Sequence of chain 1.A:
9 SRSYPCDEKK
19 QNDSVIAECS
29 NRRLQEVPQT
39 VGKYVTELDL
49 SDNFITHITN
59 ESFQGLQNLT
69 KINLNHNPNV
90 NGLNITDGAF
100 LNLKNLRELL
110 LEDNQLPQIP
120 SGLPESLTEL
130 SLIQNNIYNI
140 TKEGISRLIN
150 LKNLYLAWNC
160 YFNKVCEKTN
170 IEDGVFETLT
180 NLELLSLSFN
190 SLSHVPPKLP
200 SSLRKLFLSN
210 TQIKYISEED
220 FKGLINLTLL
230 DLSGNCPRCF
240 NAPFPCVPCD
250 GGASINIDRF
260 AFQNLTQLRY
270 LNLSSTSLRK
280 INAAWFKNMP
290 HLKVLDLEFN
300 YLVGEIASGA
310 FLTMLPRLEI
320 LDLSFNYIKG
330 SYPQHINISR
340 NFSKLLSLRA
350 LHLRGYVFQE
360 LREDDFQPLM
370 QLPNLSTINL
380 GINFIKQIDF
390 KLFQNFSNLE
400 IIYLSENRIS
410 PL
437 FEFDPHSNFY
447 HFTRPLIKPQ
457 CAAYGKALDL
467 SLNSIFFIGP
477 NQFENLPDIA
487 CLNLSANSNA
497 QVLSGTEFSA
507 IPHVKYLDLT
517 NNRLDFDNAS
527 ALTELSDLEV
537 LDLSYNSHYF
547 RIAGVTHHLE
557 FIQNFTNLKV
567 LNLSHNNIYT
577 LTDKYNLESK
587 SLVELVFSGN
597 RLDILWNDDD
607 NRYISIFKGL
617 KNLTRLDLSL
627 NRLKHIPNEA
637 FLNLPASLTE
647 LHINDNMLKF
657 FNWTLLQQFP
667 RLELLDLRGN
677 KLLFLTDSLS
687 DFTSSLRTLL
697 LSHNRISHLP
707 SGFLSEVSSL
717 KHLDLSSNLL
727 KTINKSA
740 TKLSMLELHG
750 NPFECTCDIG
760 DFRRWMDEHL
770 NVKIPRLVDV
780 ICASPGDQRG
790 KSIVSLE

This small molecule binds to this protein.
Small molecule (SMILES): CCCCc1nc2c(N)nc3ccccc3c2n1CC(C)(C)O

Sequence of chain 1.B:
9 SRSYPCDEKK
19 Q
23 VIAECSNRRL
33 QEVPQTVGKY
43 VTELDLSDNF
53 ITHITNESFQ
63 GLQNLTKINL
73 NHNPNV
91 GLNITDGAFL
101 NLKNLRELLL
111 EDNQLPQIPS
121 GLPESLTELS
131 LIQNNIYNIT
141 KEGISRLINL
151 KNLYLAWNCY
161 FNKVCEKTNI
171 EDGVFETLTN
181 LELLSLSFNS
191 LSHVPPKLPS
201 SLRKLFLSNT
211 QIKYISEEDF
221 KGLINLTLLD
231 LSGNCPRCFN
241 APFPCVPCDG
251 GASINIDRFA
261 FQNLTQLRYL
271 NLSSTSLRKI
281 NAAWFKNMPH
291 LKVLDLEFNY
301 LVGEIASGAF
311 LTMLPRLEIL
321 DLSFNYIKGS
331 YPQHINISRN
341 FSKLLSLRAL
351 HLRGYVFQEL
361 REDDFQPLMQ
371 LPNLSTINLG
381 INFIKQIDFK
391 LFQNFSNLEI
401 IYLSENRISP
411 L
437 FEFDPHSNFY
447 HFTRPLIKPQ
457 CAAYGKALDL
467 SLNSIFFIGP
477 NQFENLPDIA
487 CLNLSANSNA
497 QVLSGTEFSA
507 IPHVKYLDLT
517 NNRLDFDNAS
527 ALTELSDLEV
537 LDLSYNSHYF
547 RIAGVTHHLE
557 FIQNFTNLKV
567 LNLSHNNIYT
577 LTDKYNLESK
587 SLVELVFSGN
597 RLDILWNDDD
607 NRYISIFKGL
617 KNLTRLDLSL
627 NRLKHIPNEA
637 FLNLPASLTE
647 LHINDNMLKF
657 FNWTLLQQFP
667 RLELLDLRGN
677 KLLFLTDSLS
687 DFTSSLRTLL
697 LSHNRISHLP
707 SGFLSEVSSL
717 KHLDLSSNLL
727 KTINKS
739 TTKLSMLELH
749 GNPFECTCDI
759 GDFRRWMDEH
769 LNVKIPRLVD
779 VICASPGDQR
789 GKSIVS

Binding-site contacts:
Ligand atom CAG contacts residue THR552 of chain 1.B at 3.8 Å.
Ligand atom NAR contacts residue ASP523 of chain 1.B at 3.8 Å.
Ligand atom CAQ contacts residue ILE381 of chain 1.A at 3.9 Å (hydrophobic).
Ligand atom CAA contacts residue ASP521 of chain 1.B at 3.5 Å.
Ligand atom NAI contacts residue PHE383 of chain 1.A at 3.5 Å.
Ligand atom CAN contacts residue TYR326 of chain 1.A at 3.9 Å (hydrophobic).
Ligand atom CAP contacts residue GLY550 of chain 1.B at 3.5 Å.
Ligand atom CAG contacts residue ASP523 of chain 1.B at 3.4 Å.
Ligand atom CAO contacts residue GLY550 of chain 1.B at 3.5 Å.
Ligand atom CAG contacts residue PHE383 of chain 1.A at 3.5 Å (hydrophobic).
Ligand atom CAL contacts residue THR552 of chain 1.B at 3.6 Å.
Ligand atom CAQ contacts residue VAL356 of chain 1.A at 3.7 Å (hydrophobic).
Ligand atom CAH contacts residue ASP523 of chain 1.B at 3.7 Å.
Ligand atom CAF contacts residue TYR331 of chain 1.A at 3.9 Å (hydrophobic).
Ligand atom CAQ contacts residue PHE324 of chain 1.A at 3.8 Å (hydrophobic).
Ligand atom CAV contacts residue ILE327 of chain 1.A at 3.5 Å (hydrophobic).
Ligand atom CAE contacts residue ARG407 of chain 1.A at 3.9 Å.
Ligand atom CAN contacts residue THR552 of chain 1.B at 3.9 Å.
Ligand atom NAK contacts residue VAL551 of chain 1.B at 3.7 Å.
Ligand atom CAA contacts residue ASP523 of chain 1.B at 3.7 Å.
Ligand atom CAQ contacts residue GLY354 of chain 1.A at 3.7 Å.
Ligand atom CAJ contacts residue PHE383 of chain 1.A at 3.7 Å (hydrophobic).
Ligand atom NAI contacts residue ASP523 of chain 1.B at 3.5 Å (salt-bridge).
Ligand atom NAI contacts residue ASP521 of chain 1.B at 2.6 Å (salt-bridge).
Ligand atom NAK contacts residue THR552 of chain 1.B at 2.9 Å (h-bond).
Ligand atom CAH contacts residue THR552 of chain 1.B at 3.4 Å.
Ligand atom CAS contacts residue VAL356 of chain 1.A at 3.8 Å (hydrophobic).
Ligand atom CAC contacts residue ARG407 of chain 1.A at 3.9 Å.
Ligand atom CAB contacts residue PHE383 of chain 1.A at 3.8 Å (hydrophobic).
Ligand atom CAC contacts residue PHE383 of chain 1.A at 3.7 Å (hydrophobic).
Ligand atom NAR contacts residue ASP521 of chain 1.B at 2.8 Å (salt-bridge).
Ligand atom NAR contacts residue VAL551 of chain 1.B at 3.8 Å.
Ligand atom CAP contacts residue PHE383 of chain 1.A at 3.9 Å (hydrophobic).
Ligand atom NAR contacts residue THR552 of chain 1.B at 3.2 Å (h-bond).
Ligand atom CAO contacts residue TYR326 of chain 1.A at 3.5 Å (hydrophobic).
Ligand atom CAG contacts residue ASP521 of chain 1.B at 3.4 Å.
Ligand atom CAC contacts residue ASP521 of chain 1.B at 3.5 Å.
Ligand atom CAV contacts residue SER330 of chain 1.A at 3.1 Å.
Ligand atom CAA contacts residue PHE383 of chain 1.A at 3.6 Å (hydrophobic).
Ligand atom CAH contacts residue PHE383 of chain 1.A at 3.8 Å (hydrophobic).